Binding-site contacts:
Ligand atom O1 contacts residue ARG95 of chain 1.A at 3.9 Å.
Ligand atom C17 contacts residue ARG155 of chain 1.A at 4.1 Å.
Ligand atom C11 contacts residue VAL55 of chain 1.A at 4.0 Å (hydrophobic).
Ligand atom C18 contacts residue TRP23 of chain 1.A at 3.8 Å (hydrophobic).
Ligand atom C12 contacts residue TRP87 of chain 1.A at 3.6 Å (hydrophobic).
Ligand atom O1 contacts residue TRP87 of chain 1.A at 3.7 Å.
Ligand atom O3 contacts residue NDP1 of chain 1.B at 2.7 Å (h-bond).
Ligand atom C16 contacts residue NDP1 of chain 1.B at 3.4 Å.
Ligand atom O4 contacts residue TYR56 of chain 1.A at 3.0 Å (h-bond).
Ligand atom C20 contacts residue NDP1 of chain 1.B at 3.0 Å.
Ligand atom C4 contacts residue TRP87 of chain 1.A at 4.2 Å (hydrophobic).
Ligand atom O5 contacts residue NDP1 of chain 1.B at 3.0 Å.
Ligand atom C21 contacts residue TRP23 of chain 1.A at 3.9 Å (hydrophobic).
Ligand atom C2 contacts residue TRP87 of chain 1.A at 3.8 Å (hydrophobic).
Ligand atom C9 contacts residue TRP87 of chain 1.A at 3.9 Å (hydrophobic).
Ligand atom C16 contacts residue ARG155 of chain 1.A at 3.8 Å.
Ligand atom C14 contacts residue ARG155 of chain 1.A at 3.5 Å.
Ligand atom C11 contacts residue TRP87 of chain 1.A at 3.9 Å (hydrophobic).
Ligand atom C1 contacts residue TRP87 of chain 1.A at 3.9 Å (hydrophobic).
Ligand atom C12 contacts residue VAL55 of chain 1.A at 4.0 Å (hydrophobic).
Ligand atom C21 contacts residue TYR56 of chain 1.A at 3.5 Å (hydrophobic).
Ligand atom O5 contacts residue TYR56 of chain 1.A at 2.6 Å (h-bond).
Ligand atom C15 contacts residue ARG155 of chain 1.A at 3.2 Å.
Ligand atom C1 contacts residue VAL55 of chain 1.A at 4.1 Å (hydrophobic).
Ligand atom C21 contacts residue NDP1 of chain 1.B at 2.3 Å.
Ligand atom O4 contacts residue LYS84 of chain 1.A at 3.5 Å.
Ligand atom C14 contacts residue TRP87 of chain 1.A at 4.2 Å (hydrophobic).
Ligand atom C20 contacts residue TYR56 of chain 1.A at 3.7 Å (hydrophobic).
Ligand atom O4 contacts residue ASN124 of chain 1.A at 3.3 Å (h-bond).
Ligand atom O3 contacts residue ARG155 of chain 1.A at 3.3 Å (salt-bridge).
Ligand atom O5 contacts residue TRP23 of chain 1.A at 3.1 Å.
Ligand atom O4 contacts residue NDP1 of chain 1.B at 3.1 Å (h-bond).
Ligand atom O3 contacts residue TRP87 of chain 1.A at 4.1 Å.
Ligand atom O3 contacts residue ASN124 of chain 1.A at 3.2 Å (h-bond).
Ligand atom C3 contacts residue TRP87 of chain 1.A at 3.7 Å (hydrophobic).
Ligand atom O2 contacts residue VAL55 of chain 1.A at 3.6 Å.
Ligand atom C17 contacts residue NDP1 of chain 1.B at 3.2 Å.
Ligand atom C5 contacts residue TRP87 of chain 1.A at 4.3 Å (hydrophobic).
Ligand atom C17 contacts residue ASN124 of chain 1.A at 4.2 Å.
Ligand atom C20 contacts residue ASN124 of chain 1.A at 4.0 Å.

Sequence of chain 1.A:
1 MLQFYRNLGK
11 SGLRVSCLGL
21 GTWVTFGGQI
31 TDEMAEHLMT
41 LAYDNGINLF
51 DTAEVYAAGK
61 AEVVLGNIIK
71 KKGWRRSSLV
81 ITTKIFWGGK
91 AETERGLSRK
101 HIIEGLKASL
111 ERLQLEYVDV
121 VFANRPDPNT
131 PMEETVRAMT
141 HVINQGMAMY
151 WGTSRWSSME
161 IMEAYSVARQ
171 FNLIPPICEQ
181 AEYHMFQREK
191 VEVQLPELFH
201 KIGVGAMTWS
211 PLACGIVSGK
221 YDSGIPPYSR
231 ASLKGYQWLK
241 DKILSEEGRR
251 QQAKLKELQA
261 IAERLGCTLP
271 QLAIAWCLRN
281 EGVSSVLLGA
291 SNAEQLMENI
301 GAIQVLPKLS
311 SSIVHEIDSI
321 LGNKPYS

A small-molecule ligand and the protein it binds are described below.
Small molecule (SMILES): C[C@]12C=CC(=O)C=C1CC[C@@H]1[C@@H]2C(=O)C[C@@]2(C)[C@H]1CC[C@]2(O)C(O)=CO